Sequence of chain 35.A:
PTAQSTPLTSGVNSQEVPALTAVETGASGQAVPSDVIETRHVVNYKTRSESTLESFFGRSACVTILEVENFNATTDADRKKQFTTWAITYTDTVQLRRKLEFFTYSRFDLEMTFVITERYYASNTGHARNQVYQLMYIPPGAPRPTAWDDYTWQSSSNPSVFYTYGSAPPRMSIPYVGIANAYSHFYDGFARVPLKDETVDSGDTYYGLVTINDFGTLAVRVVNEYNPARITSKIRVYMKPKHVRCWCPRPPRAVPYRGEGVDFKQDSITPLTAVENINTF

Sequence of chain 34.A:
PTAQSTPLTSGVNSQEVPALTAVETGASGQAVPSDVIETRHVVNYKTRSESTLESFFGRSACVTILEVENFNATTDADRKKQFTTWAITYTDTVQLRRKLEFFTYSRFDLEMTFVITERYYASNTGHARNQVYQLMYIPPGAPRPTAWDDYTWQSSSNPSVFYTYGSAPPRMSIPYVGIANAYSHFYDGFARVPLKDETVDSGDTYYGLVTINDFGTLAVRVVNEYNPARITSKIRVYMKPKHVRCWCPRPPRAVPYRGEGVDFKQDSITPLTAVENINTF

This protein binds this small molecule.
Small molecule (SMILES): CC(=O)N[C@H]1[C@H]([C@H](O)[C@H](O)CO)O[C@@](O)(C(=O)O)C[C@@H]1O

Binding-site contacts:
Ligand atom C4 contacts residue TYR145 of chain 35.A at 3.6 Å (hydrophobic).
Ligand atom O4 contacts residue TYR145 of chain 35.A at 4.2 Å.
Ligand atom O1B contacts residue PRO252 of chain 34.A at 3.3 Å.
Ligand atom C1 contacts residue SER147 of chain 35.A at 3.6 Å.
Ligand atom O4 contacts residue TYR250 of chain 34.A at 3.4 Å.
Ligand atom O10 contacts residue TYR250 of chain 34.A at 2.8 Å (h-bond).
Ligand atom O1B contacts residue ALA146 of chain 35.A at 4.3 Å.
Ligand atom C1 contacts residue ALA146 of chain 35.A at 4.0 Å (hydrophobic).
Ligand atom C6 contacts residue TYR145 of chain 35.A at 3.4 Å (hydrophobic).
Ligand atom C11 contacts residue TYR145 of chain 35.A at 3.7 Å (hydrophobic).
Ligand atom C4 contacts residue PRO252 of chain 34.A at 3.7 Å (hydrophobic).
Ligand atom O8 contacts residue ALA146 of chain 35.A at 3.3 Å.
Ligand atom C6 contacts residue ALA146 of chain 35.A at 4.3 Å (hydrophobic).
Ligand atom O4 contacts residue ASN251 of chain 34.A at 4.1 Å.
Ligand atom C3 contacts residue PRO252 of chain 34.A at 3.8 Å (hydrophobic).
Ligand atom C10 contacts residue TYR145 of chain 35.A at 3.6 Å (hydrophobic).
Ligand atom C1 contacts residue PRO252 of chain 34.A at 4.0 Å (hydrophobic).
Ligand atom C9 contacts residue TYR145 of chain 35.A at 4.4 Å (hydrophobic).
Ligand atom O1A contacts residue SER147 of chain 35.A at 3.1 Å (h-bond).
Ligand atom N5 contacts residue TYR145 of chain 35.A at 2.6 Å (h-bond).
Ligand atom C7 contacts residue TYR145 of chain 35.A at 3.9 Å (hydrophobic).
Ligand atom O1A contacts residue ASN148 of chain 35.A at 4.3 Å.
Ligand atom N5 contacts residue TYR250 of chain 34.A at 4.4 Å.
Ligand atom O1A contacts residue ALA146 of chain 35.A at 3.2 Å.
Ligand atom O4 contacts residue PRO252 of chain 34.A at 3.6 Å.
Ligand atom C10 contacts residue TYR250 of chain 34.A at 3.5 Å (hydrophobic).
Ligand atom C5 contacts residue TYR145 of chain 35.A at 3.3 Å (hydrophobic).
Ligand atom C11 contacts residue TYR250 of chain 34.A at 3.7 Å (hydrophobic).
Ligand atom C11 contacts residue ARG143 of chain 35.A at 4.0 Å.
Ligand atom O1B contacts residue SER147 of chain 35.A at 2.7 Å (h-bond).
Ligand atom C8 contacts residue ALA146 of chain 35.A at 4.5 Å (hydrophobic).